The small molecule below binds the protein below.
Small molecule (SMILES): C[C@H](N)C(=O)O

Binding-site contacts:
Ligand atom CB contacts residue LYS144 of chain 1.I at 3.9 Å.
Ligand atom O contacts residue LYS144 of chain 1.I at 2.8 Å (salt-bridge).
Ligand atom C contacts residue LYS144 of chain 1.I at 2.6 Å.
Ligand atom CA contacts residue LYS144 of chain 1.I at 3.2 Å.
Ligand atom N contacts residue LYS144 of chain 1.I at 2.9 Å (salt-bridge).

Sequence of chain 1.I:
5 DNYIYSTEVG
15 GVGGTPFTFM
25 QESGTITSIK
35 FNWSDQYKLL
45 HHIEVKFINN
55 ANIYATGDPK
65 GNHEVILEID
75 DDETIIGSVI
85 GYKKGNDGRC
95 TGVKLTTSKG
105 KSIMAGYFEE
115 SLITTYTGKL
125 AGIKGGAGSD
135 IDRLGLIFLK